Binding-site contacts:
Ligand atom O7 contacts residue VAL51 of chain 1.B at 4.4 Å.
Ligand atom O7 contacts residue ASN27 of chain 1.B at 2.6 Å (h-bond).
Ligand atom C7 contacts residue ASN27 of chain 1.B at 3.2 Å.
Ligand atom C8 contacts residue GLU24 of chain 1.B at 4.1 Å.
Ligand atom C8 contacts residue PRO21 of chain 1.B at 4.1 Å (hydrophobic).
Ligand atom C1 contacts residue ASN27 of chain 1.B at 1.4 Å.
Ligand atom C8 contacts residue VAL51 of chain 1.B at 3.3 Å (hydrophobic).
Ligand atom N2 contacts residue ASN27 of chain 1.B at 3.0 Å (h-bond).
Ligand atom O6 contacts residue VAL51 of chain 1.B at 4.2 Å.
Ligand atom C7 contacts residue GLY23 of chain 1.B at 3.7 Å.
Ligand atom C3 contacts residue ASN27 of chain 1.B at 3.6 Å.
Ligand atom O6 contacts residue ASN27 of chain 1.B at 3.8 Å.
Ligand atom C6 contacts residue ASN27 of chain 1.B at 3.1 Å.
Ligand atom O5 contacts residue ASN27 of chain 1.B at 2.3 Å (h-bond).
Ligand atom C8 contacts residue SER55 of chain 1.B at 3.4 Å.
Ligand atom C2 contacts residue ASN27 of chain 1.B at 2.3 Å.
Ligand atom O7 contacts residue PHE26 of chain 1.B at 4.4 Å.
Ligand atom C4 contacts residue ASN27 of chain 1.B at 4.0 Å.
Ligand atom O7 contacts residue GLY23 of chain 1.B at 3.1 Å (h-bond).
Ligand atom C8 contacts residue LEU52 of chain 1.B at 4.0 Å (hydrophobic).
Ligand atom C8 contacts residue GLY23 of chain 1.B at 3.1 Å.
Ligand atom C5 contacts residue ASN27 of chain 1.B at 3.2 Å.
Ligand atom C7 contacts residue VAL51 of chain 1.B at 4.3 Å (hydrophobic).

Sequence of chain 1.B:
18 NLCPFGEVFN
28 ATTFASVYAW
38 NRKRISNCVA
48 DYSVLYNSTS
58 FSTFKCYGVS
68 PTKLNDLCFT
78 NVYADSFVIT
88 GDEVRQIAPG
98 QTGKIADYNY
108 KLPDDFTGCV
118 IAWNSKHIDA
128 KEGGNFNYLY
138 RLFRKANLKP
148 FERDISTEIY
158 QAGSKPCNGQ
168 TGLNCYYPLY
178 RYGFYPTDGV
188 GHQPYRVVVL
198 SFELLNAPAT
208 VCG

A small-molecule ligand and the protein it binds are described below.
Small molecule (SMILES): CC(=O)N[C@H]1[C@H](O[C@H]2[C@H](O)[C@@H](NC(C)=O)CO[C@@H]2CO)O[C@H](CO)[C@@H](O[C@@H]2O[C@H](CO)[C@@H](O)[C@H](O)[C@@H]2O)[C@@H]1O